This small molecule binds to this protein.
Small molecule (SMILES): CC(C)CCCCC(=O)N[C@@H](CO)C(=O)N[C@@H](CC(C)C)[C@@H](O)[C@@](C)(O)CO

Binding-site contacts:
Ligand atom C14 contacts residue GLY47 of chain 1.Y at 3.7 Å.
Ligand atom C4 contacts residue SER129 of chain 1.Z at 3.6 Å.
Ligand atom O8 contacts residue TYR169 of chain 1.Y at 2.6 Å (h-bond).
Ligand atom O8 contacts residue THR1 of chain 1.Y at 3.4 Å (h-bond).
Ligand atom C9 contacts residue GLY47 of chain 1.Y at 3.5 Å.
Ligand atom C24 contacts residue THR1 of chain 1.Y at 3.0 Å.
Ligand atom C5 contacts residue ASP125 of chain 1.Z at 3.8 Å.
Ligand atom N3 contacts residue GLY47 of chain 1.Y at 2.8 Å (h-bond).
Ligand atom C8 contacts residue THR21 of chain 1.Y at 3.7 Å.
Ligand atom O2 contacts residue ALA49 of chain 1.Y at 3.0 Å (h-bond).
Ligand atom N3 contacts residue THR1 of chain 1.Y at 3.6 Å.
Ligand atom C10 contacts residue THR21 of chain 1.Y at 3.7 Å.
Ligand atom O5 contacts residue ALA46 of chain 1.Y at 3.8 Å.
Ligand atom C23 contacts residue TYR169 of chain 1.Y at 3.6 Å (hydrophobic).
Ligand atom C4 contacts residue ALA20 of chain 1.Y at 3.8 Å (hydrophobic).
Ligand atom N2 contacts residue THR21 of chain 1.Y at 2.8 Å (h-bond).
Ligand atom C21 contacts residue THR1 of chain 1.Y at 1.4 Å.
Ligand atom O5 contacts residue THR1 of chain 1.Y at 2.3 Å (h-bond).
Ligand atom C22 contacts residue THR1 of chain 1.Y at 2.5 Å.
Ligand atom C14 contacts residue THR1 of chain 1.Y at 2.8 Å.
Ligand atom O4 contacts residue ALA20 of chain 1.Y at 3.3 Å.
Ligand atom C23 contacts residue SER130 of chain 1.Y at 3.2 Å.
Ligand atom C2 contacts residue SER129 of chain 1.Z at 3.7 Å.
Ligand atom C23 contacts residue THR1 of chain 1.Y at 1.5 Å.
Ligand atom C16 contacts residue ALA49 of chain 1.Y at 3.7 Å (hydrophobic).
Ligand atom O6 contacts residue THR1 of chain 1.Y at 3.6 Å.
Ligand atom C9 contacts residue THR21 of chain 1.Y at 3.6 Å.
Ligand atom C13 contacts residue THR1 of chain 1.Y at 2.4 Å.
Ligand atom C15 contacts residue ALA49 of chain 1.Y at 3.7 Å (hydrophobic).
Ligand atom O3 contacts residue THR21 of chain 1.Y at 3.8 Å.
Ligand atom C5 contacts residue THR21 of chain 1.Y at 3.7 Å.
Ligand atom C24 contacts residue TYR169 of chain 1.Y at 3.3 Å (hydrophobic).
Ligand atom C24 contacts residue ARG19 of chain 1.Y at 3.5 Å.
Ligand atom O4 contacts residue THR21 of chain 1.Y at 3.0 Å (h-bond).
Ligand atom C24 contacts residue THR21 of chain 1.Y at 3.7 Å.
Ligand atom O5 contacts residue GLY47 of chain 1.Y at 3.0 Å (h-bond).
Ligand atom C12 contacts residue GLY47 of chain 1.Y at 3.6 Å.
Ligand atom O8 contacts residue THR21 of chain 1.Y at 2.8 Å (h-bond).
Ligand atom C6 contacts residue THR21 of chain 1.Y at 3.7 Å.
Ligand atom C13 contacts residue GLY47 of chain 1.Y at 3.7 Å.

Sequence of chain 1.Y:
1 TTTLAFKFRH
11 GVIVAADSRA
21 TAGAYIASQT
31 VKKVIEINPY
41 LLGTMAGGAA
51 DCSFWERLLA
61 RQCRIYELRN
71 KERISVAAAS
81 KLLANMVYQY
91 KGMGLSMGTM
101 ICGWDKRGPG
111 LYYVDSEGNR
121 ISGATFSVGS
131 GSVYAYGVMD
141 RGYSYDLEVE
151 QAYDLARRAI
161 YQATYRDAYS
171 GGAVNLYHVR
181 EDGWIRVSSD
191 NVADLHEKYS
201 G

Sequence of chain 1.Z:
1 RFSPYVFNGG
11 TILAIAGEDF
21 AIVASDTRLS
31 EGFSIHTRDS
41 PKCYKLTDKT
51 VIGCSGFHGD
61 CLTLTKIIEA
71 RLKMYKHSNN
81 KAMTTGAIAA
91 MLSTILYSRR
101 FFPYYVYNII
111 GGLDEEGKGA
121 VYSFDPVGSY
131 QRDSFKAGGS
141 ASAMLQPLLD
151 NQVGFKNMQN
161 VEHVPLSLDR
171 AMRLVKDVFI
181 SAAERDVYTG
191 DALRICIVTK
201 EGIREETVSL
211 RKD